Sequence of chain 1.A:
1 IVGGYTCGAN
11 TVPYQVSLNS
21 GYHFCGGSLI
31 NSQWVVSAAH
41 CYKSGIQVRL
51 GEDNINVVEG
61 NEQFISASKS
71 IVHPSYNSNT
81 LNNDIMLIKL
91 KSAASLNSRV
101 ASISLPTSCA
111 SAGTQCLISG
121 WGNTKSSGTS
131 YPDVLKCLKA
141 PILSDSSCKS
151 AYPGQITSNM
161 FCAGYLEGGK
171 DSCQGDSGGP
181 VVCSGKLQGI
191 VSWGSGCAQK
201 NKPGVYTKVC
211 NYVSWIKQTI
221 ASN

A small-molecule ligand and the protein it binds are described below.
Small molecule (SMILES): NC(=[NH2+])c1ccc2nc(C(=O)c3nc4ccc(C(N)=[NH2+])cc4[nH]3)[nH]c2c1

Binding-site contacts:
Ligand atom N1 contacts residue SER172 of chain 1.A at 3.6 Å (h-bond).
Ligand atom N1 contacts residue GLY196 of chain 1.A at 2.6 Å (h-bond).
Ligand atom C3 contacts residue SER192 of chain 1.A at 3.6 Å.
Ligand atom N1 contacts residue ASP171 of chain 1.A at 2.9 Å (salt-bridge).
Ligand atom C8 contacts residue ZN1 of chain 1.D at 3.3 Å.
Ligand atom N2 contacts residue GLY204 of chain 1.A at 3.5 Å.
Ligand atom C7 contacts residue GLY196 of chain 1.A at 3.8 Å.
Ligand atom C6 contacts residue GLY196 of chain 1.A at 3.8 Å.
Ligand atom C7 contacts residue ASP171 of chain 1.A at 3.5 Å.
Ligand atom C6 contacts residue GLY194 of chain 1.A at 3.7 Å.
Ligand atom C4 contacts residue ZN1 of chain 1.D at 3.3 Å.
Ligand atom C2 contacts residue VAL191 of chain 1.A at 3.8 Å (hydrophobic).
Ligand atom C4 contacts residue SER192 of chain 1.A at 3.8 Å.
Ligand atom N2 contacts residue SER172 of chain 1.A at 2.9 Å (h-bond).
Ligand atom C4 contacts residue GLN174 of chain 1.A at 3.8 Å.
Ligand atom C2 contacts residue SER172 of chain 1.A at 3.8 Å.
Ligand atom N1 contacts residue GLY194 of chain 1.A at 3.6 Å.
Ligand atom N3' contacts residue ZN1 of chain 1.D at 2.3 Å.
Ligand atom C2 contacts residue CYS173 of chain 1.A at 3.9 Å (hydrophobic).
Ligand atom N3' contacts residue SER177 of chain 1.A at 3.8 Å.
Ligand atom C3 contacts residue ZN1 of chain 1.D at 3.7 Å.
Ligand atom C7 contacts residue TRP193 of chain 1.A at 3.8 Å (hydrophobic).
Ligand atom C3 contacts residue VAL191 of chain 1.A at 3.9 Å (hydrophobic).
Ligand atom C8' contacts residue ZN1 of chain 1.D at 3.3 Å.
Ligand atom C3' contacts residue ZN1 of chain 1.D at 3.4 Å.
Ligand atom C4' contacts residue ZN1 of chain 1.D at 3.1 Å.
Ligand atom C7 contacts residue GLY194 of chain 1.A at 3.8 Å.
Ligand atom C1 contacts residue CYS173 of chain 1.A at 3.9 Å (hydrophobic).
Ligand atom C7 contacts residue SER172 of chain 1.A at 3.4 Å.
Ligand atom N3 contacts residue GLN174 of chain 1.A at 3.8 Å.
Ligand atom N1 contacts residue CYS197 of chain 1.A at 3.8 Å.
Ligand atom N3 contacts residue ZN1 of chain 1.D at 2.3 Å.
Ligand atom C1 contacts residue TRP193 of chain 1.A at 3.7 Å (hydrophobic).
Ligand atom N3 contacts residue SER177 of chain 1.A at 3.8 Å.
Ligand atom C3 contacts residue CYS173 of chain 1.A at 3.8 Å (hydrophobic).
Ligand atom C8 contacts residue GLN174 of chain 1.A at 3.9 Å.
Ligand atom C1 contacts residue GLY194 of chain 1.A at 3.8 Å.
Ligand atom C9 contacts residue ZN1 of chain 1.D at 3.6 Å.
Ligand atom N2 contacts residue ASP171 of chain 1.A at 3.0 Å (salt-bridge).
Ligand atom N2 contacts residue TRP193 of chain 1.A at 3.6 Å (h-bond).